Sequence of chain 3.A:
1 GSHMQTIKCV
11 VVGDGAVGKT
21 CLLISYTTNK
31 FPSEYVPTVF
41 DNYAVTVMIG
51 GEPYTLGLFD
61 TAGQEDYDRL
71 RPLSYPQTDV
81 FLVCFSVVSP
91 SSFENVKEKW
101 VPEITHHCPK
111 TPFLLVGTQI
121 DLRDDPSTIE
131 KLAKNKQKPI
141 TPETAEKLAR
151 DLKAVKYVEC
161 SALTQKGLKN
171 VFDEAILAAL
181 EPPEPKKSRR

This protein binds this small molecule.
Small molecule (SMILES): C/C=C(\C)CC/C=C(\C)CC/C=C(\C)CCC=C(C)C

Binding-site contacts:
Ligand atom C1 contacts residue ARG189 of chain 3.A at 2.9 Å.
Ligand atom C9 contacts residue ARG189 of chain 3.A at 3.5 Å.
Ligand atom C9 contacts residue THR147 of chain 3.B at 4.1 Å.
Ligand atom C5 contacts residue PRO181 of chain 3.B at 4.1 Å (hydrophobic).
Ligand atom C6 contacts residue THR147 of chain 3.B at 4.1 Å.
Ligand atom C11 contacts residue ARG189 of chain 3.A at 3.3 Å.
Ligand atom C12 contacts residue LEU211 of chain 3.B at 3.5 Å (hydrophobic).
Ligand atom C1 contacts residue ARG190 of chain 3.A at 4.0 Å.
Ligand atom C20 contacts residue PHE117 of chain 3.B at 4.1 Å (hydrophobic).
Ligand atom C15 contacts residue TRP209 of chain 3.B at 3.6 Å (hydrophobic).
Ligand atom C20 contacts residue LEU92 of chain 3.B at 4.0 Å (hydrophobic).
Ligand atom C14 contacts residue ARG189 of chain 3.A at 3.1 Å.
Ligand atom C15 contacts residue GLN145 of chain 3.B at 3.9 Å.
Ligand atom C5 contacts residue TYR190 of chain 3.B at 3.9 Å (hydrophobic).
Ligand atom C4 contacts residue ALA186 of chain 3.B at 3.3 Å (hydrophobic).
Ligand atom C9 contacts residue ASP155 of chain 3.B at 3.4 Å.
Ligand atom C2 contacts residue ARG189 of chain 3.A at 3.1 Å.
Ligand atom C11 contacts residue GLN145 of chain 3.B at 4.1 Å.
Ligand atom C17 contacts residue TRP209 of chain 3.B at 3.7 Å (hydrophobic).
Ligand atom C1 contacts residue CMT191 of chain 3.A at 1.8 Å.
Ligand atom C7 contacts residue THR147 of chain 3.B at 3.7 Å.
Ligand atom C16 contacts residue TRP209 of chain 3.B at 4.0 Å (hydrophobic).
Ligand atom C18 contacts residue LEU92 of chain 3.B at 4.1 Å (hydrophobic).
Ligand atom C16 contacts residue TYR125 of chain 3.B at 4.1 Å (hydrophobic).
Ligand atom C14 contacts residue TYR125 of chain 3.B at 3.1 Å (hydrophobic).
Ligand atom C1 contacts residue ILE29 of chain 3.B at 3.6 Å (hydrophobic).
Ligand atom C15 contacts residue LEU211 of chain 3.B at 4.2 Å (hydrophobic).
Ligand atom C8 contacts residue THR147 of chain 3.B at 4.0 Å.
Ligand atom C13 contacts residue TYR125 of chain 3.B at 3.8 Å (hydrophobic).
Ligand atom C19 contacts residue LEU90 of chain 3.B at 3.6 Å (hydrophobic).
Ligand atom C5 contacts residue ILE154 of chain 3.B at 4.1 Å (hydrophobic).
Ligand atom C14 contacts residue GLN145 of chain 3.B at 3.1 Å.
Ligand atom C20 contacts residue TRP209 of chain 3.B at 4.1 Å (hydrophobic).
Ligand atom C18 contacts residue TRP209 of chain 3.B at 3.8 Å (hydrophobic).
Ligand atom C13 contacts residue GLN145 of chain 3.B at 3.7 Å.
Ligand atom C11 contacts residue TYR125 of chain 3.B at 3.8 Å (hydrophobic).
Ligand atom C2 contacts residue CMT191 of chain 3.A at 3.3 Å.
Ligand atom C12 contacts residue TYR125 of chain 3.B at 4.0 Å (hydrophobic).
Ligand atom C17 contacts residue LEU92 of chain 3.B at 4.1 Å (hydrophobic).
Ligand atom C19 contacts residue TRP209 of chain 3.B at 4.2 Å (hydrophobic).

Sequence of chain 3.B:
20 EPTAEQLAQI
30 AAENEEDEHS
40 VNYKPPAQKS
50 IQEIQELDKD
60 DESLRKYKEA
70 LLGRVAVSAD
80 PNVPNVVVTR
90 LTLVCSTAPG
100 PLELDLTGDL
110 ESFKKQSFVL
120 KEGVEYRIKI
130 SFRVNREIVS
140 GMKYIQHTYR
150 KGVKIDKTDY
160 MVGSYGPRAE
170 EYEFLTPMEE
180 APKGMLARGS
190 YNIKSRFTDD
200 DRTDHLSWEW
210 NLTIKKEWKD